Binding-site contacts:
Ligand atom O5 contacts residue TYR879 of chain 1.E at 3.5 Å.
Ligand atom C1 contacts residue ASN858 of chain 1.E at 1.4 Å.
Ligand atom O5 contacts residue ASN858 of chain 1.E at 2.4 Å (h-bond).
Ligand atom C8 contacts residue ASN858 of chain 1.E at 4.0 Å.
Ligand atom C6 contacts residue TYR829 of chain 1.E at 4.0 Å (hydrophobic).
Ligand atom N2 contacts residue TYR879 of chain 1.E at 4.3 Å.
Ligand atom C4 contacts residue ASN858 of chain 1.E at 4.2 Å.
Ligand atom O7 contacts residue ASN858 of chain 1.E at 3.8 Å.
Ligand atom C5 contacts residue TYR879 of chain 1.E at 3.7 Å (hydrophobic).
Ligand atom C2 contacts residue ASN858 of chain 1.E at 2.5 Å.
Ligand atom C6 contacts residue TYR879 of chain 1.E at 3.7 Å (hydrophobic).
Ligand atom C8 contacts residue TYR881 of chain 1.E at 3.8 Å (hydrophobic).
Ligand atom C5 contacts residue ASN858 of chain 1.E at 3.7 Å.
Ligand atom C7 contacts residue ASN858 of chain 1.E at 3.6 Å.
Ligand atom N2 contacts residue ASN858 of chain 1.E at 2.9 Å (h-bond).
Ligand atom C1 contacts residue TYR879 of chain 1.E at 3.7 Å (hydrophobic).
Ligand atom C3 contacts residue ASN858 of chain 1.E at 3.8 Å.

The small molecule below binds the protein below.
Small molecule (SMILES): CC(=O)N[C@H]1CO[C@H](CO[C@@H]2O[C@@H](C)[C@@H](O)[C@@H](O)[C@@H]2O)[C@@H](O)[C@@H]1O

Sequence of chain 1.E:
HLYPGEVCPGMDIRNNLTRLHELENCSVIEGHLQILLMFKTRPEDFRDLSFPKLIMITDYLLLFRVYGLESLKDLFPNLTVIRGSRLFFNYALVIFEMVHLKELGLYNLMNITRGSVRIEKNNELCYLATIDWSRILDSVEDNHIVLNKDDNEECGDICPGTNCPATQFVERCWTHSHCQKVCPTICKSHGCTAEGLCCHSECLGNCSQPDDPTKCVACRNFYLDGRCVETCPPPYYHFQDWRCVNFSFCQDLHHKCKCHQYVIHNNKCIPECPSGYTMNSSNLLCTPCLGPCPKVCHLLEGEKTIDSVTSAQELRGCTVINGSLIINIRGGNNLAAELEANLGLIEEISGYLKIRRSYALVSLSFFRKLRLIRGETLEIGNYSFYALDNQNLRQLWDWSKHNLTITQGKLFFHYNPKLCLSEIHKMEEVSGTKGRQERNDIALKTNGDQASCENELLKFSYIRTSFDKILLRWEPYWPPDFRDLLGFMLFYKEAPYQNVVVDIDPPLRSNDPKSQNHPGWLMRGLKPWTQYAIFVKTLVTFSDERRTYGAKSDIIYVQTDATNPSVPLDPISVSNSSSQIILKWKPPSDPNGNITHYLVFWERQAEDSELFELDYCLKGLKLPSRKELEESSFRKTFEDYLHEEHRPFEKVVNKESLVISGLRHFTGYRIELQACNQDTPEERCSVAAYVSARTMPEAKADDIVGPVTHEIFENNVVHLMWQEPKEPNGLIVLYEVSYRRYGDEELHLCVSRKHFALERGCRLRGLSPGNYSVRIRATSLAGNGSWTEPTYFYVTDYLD